A protein and the small-molecule ligand that binds it are described below.
Small molecule (SMILES): C[C@H](NC(=O)[C@H](Cc1ccc(O)cc1)NC(=O)[C@@H](NC(=O)[C@@H]1CCCN1C(=O)[C@H](CC(N)=O)NC(=O)[C@H](CCC(=O)O)NC(=O)[C@H](Cc1ccc(O)cc1)NC(=O)CN)[C@@H](C)O)C(=O)N[C@@H](Cc1ccccc1)C(=O)N[C@H](C=O)Cc1ccccc1

Binding-site contacts:
Ligand atom O contacts residue TYR96 of chain 1.C at 3.4 Å.
Ligand atom CD1 contacts residue ARG92 of chain 1.C at 3.5 Å.
Ligand atom OH contacts residue GLN151 of chain 1.C at 3.4 Å.
Ligand atom CB contacts residue ILE94 of chain 1.C at 3.5 Å (hydrophobic).
Ligand atom C contacts residue SER95 of chain 1.C at 3.6 Å.
Ligand atom CB contacts residue PHE157 of chain 1.C at 3.5 Å (hydrophobic).
Ligand atom CA contacts residue ILE97 of chain 1.C at 3.5 Å (hydrophobic).
Ligand atom CA contacts residue PHE157 of chain 1.C at 3.6 Å (hydrophobic).
Ligand atom CE1 contacts residue THR93 of chain 1.C at 3.3 Å.
Ligand atom CG contacts residue PHE164 of chain 1.C at 3.4 Å (hydrophobic).
Ligand atom N contacts residue ILE97 of chain 1.C at 2.9 Å (h-bond).
Ligand atom CD1 contacts residue ILE94 of chain 1.C at 3.6 Å (hydrophobic).
Ligand atom CB contacts residue ILE97 of chain 1.C at 3.6 Å (hydrophobic).
Ligand atom O contacts residue SER95 of chain 1.C at 3.5 Å (h-bond).
Ligand atom OH contacts residue MSE136 of chain 1.C at 3.5 Å (h-bond).
Ligand atom CG contacts residue TYR161 of chain 1.C at 3.2 Å (hydrophobic).
Ligand atom CD1 contacts residue ALA150 of chain 1.C at 3.6 Å (hydrophobic).
Ligand atom CA contacts residue TYR96 of chain 1.C at 3.1 Å (hydrophobic).
Ligand atom CB contacts residue PHE164 of chain 1.C at 3.4 Å (hydrophobic).
Ligand atom CE1 contacts residue ARG109 of chain 1.C at 3.5 Å.
Ligand atom N contacts residue SER95 of chain 1.C at 2.8 Å (h-bond).
Ligand atom CE2 contacts residue PHE164 of chain 1.C at 3.7 Å (hydrophobic).
Ligand atom OG1 contacts residue TYR161 of chain 1.C at 3.3 Å.
Ligand atom OH contacts residue ARG109 of chain 1.C at 3.3 Å.
Ligand atom CD2 contacts residue PHE164 of chain 1.C at 3.3 Å (hydrophobic).
Ligand atom CB contacts residue SER95 of chain 1.C at 3.6 Å.
Ligand atom CD2 contacts residue SER95 of chain 1.C at 3.5 Å.
Ligand atom ND2 contacts residue LEU91 of chain 1.C at 3.2 Å (h-bond).
Ligand atom CA contacts residue ARG92 of chain 1.C at 3.3 Å.
Ligand atom CB contacts residue ILE94 of chain 1.C at 3.3 Å (hydrophobic).
Ligand atom CE1 contacts residue PHE164 of chain 1.C at 3.3 Å (hydrophobic).
Ligand atom C contacts residue TYR96 of chain 1.C at 3.6 Å (hydrophobic).
Ligand atom CG contacts residue SER95 of chain 1.C at 3.3 Å.
Ligand atom CA contacts residue SER95 of chain 1.C at 3.4 Å.
Ligand atom CD1 contacts residue THR93 of chain 1.C at 3.4 Å.
Ligand atom CE2 contacts residue TYR161 of chain 1.C at 3.6 Å (hydrophobic).
Ligand atom CG contacts residue PHE157 of chain 1.C at 3.5 Å (hydrophobic).
Ligand atom O contacts residue ILE97 of chain 1.C at 3.2 Å (h-bond).
Ligand atom ND2 contacts residue ILE94 of chain 1.C at 3.0 Å (h-bond).
Ligand atom C contacts residue ILE97 of chain 1.C at 3.7 Å (hydrophobic).

Sequence of chain 1.C:
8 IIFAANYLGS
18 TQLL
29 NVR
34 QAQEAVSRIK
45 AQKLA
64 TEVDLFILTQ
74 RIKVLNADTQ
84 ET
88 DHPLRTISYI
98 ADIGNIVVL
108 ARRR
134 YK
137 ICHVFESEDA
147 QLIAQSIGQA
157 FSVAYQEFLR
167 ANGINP